Sequence of chain 2.A:
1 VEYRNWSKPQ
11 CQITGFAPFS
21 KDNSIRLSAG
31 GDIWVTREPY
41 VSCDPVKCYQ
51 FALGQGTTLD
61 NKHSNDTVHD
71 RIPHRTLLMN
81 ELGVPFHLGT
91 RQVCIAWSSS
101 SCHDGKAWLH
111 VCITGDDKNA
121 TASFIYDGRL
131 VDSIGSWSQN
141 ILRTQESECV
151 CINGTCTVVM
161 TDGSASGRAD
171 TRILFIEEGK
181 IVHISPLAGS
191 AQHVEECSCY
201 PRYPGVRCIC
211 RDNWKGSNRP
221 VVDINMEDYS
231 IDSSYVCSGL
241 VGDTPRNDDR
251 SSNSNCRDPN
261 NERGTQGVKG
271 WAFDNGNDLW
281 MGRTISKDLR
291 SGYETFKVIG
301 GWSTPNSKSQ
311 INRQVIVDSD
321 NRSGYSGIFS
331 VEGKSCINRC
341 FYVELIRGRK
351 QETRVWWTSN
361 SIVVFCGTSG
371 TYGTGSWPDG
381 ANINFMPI

The small molecule below binds the protein below.
Small molecule (SMILES): CC(=O)N[C@H]1[C@H](O[C@H]2[C@H](O)[C@@H](NC(C)=O)CO[C@@H]2CO)O[C@H](CO)[C@@H](O[C@@H]2O[C@H](CO[C@H]3O[C@H](CO)[C@@H](O)[C@H](O)[C@@H]3O)[C@@H](O)[C@H](O[C@H]3O[C@H](CO)[C@@H](O)[C@H](O)[C@@H]3O[C@@H]3O[C@H](CO)[C@@H](O)[C@H](O)[C@@H]3O)[C@@H]2O)[C@@H]1O

Sequence of chain 1.B:
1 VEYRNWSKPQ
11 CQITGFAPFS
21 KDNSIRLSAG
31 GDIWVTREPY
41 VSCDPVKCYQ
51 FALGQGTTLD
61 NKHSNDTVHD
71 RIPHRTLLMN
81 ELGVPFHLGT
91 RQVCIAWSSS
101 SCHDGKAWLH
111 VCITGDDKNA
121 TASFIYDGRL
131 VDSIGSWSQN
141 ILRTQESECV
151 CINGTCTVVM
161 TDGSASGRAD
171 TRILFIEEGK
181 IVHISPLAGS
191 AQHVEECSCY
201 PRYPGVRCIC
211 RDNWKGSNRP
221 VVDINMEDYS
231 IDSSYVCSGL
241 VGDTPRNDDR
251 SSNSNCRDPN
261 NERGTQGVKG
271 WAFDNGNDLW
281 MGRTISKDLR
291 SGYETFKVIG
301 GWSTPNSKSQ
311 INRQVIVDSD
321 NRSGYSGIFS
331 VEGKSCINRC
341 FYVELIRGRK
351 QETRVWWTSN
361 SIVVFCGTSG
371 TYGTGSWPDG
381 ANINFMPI

Binding-site contacts:
Ligand atom C4 contacts residue SER319 of chain 2.A at 3.4 Å.
Ligand atom C6 contacts residue SER319 of chain 2.A at 4.1 Å.
Ligand atom O6 contacts residue ASP116 of chain 1.B at 3.1 Å (salt-bridge).
Ligand atom N2 contacts residue ASN119 of chain 1.B at 3.3 Å (h-bond).
Ligand atom C6 contacts residue ASN119 of chain 1.B at 3.7 Å.
Ligand atom N2 contacts residue THR374 of chain 2.A at 3.1 Å.
Ligand atom O6 contacts residue ASP320 of chain 2.A at 3.4 Å (salt-bridge).
Ligand atom O3 contacts residue SER319 of chain 2.A at 3.1 Å (h-bond).
Ligand atom O5 contacts residue ASN119 of chain 1.B at 2.5 Å (h-bond).
Ligand atom O5 contacts residue GLY373 of chain 2.A at 4.0 Å.
Ligand atom C5 contacts residue THR374 of chain 2.A at 2.9 Å.
Ligand atom C6 contacts residue ASP320 of chain 2.A at 3.8 Å.
Ligand atom O7 contacts residue GLY373 of chain 2.A at 3.1 Å (h-bond).
Ligand atom O7 contacts residue TYR372 of chain 2.A at 3.7 Å.
Ligand atom C5 contacts residue ASN119 of chain 1.B at 3.6 Å.
Ligand atom C3 contacts residue THR374 of chain 2.A at 3.6 Å.
Ligand atom O7 contacts residue ASN119 of chain 1.B at 3.4 Å (h-bond).
Ligand atom C4 contacts residue ASP320 of chain 2.A at 3.3 Å.
Ligand atom O3 contacts residue ASP318 of chain 2.A at 3.5 Å.
Ligand atom O6 contacts residue SER319 of chain 2.A at 2.9 Å (h-bond).
Ligand atom O6 contacts residue THR374 of chain 2.A at 3.4 Å.
Ligand atom C2 contacts residue THR374 of chain 2.A at 3.5 Å.
Ligand atom C7 contacts residue ASN119 of chain 1.B at 3.7 Å.
Ligand atom C3 contacts residue ASP318 of chain 2.A at 4.0 Å.
Ligand atom C2 contacts residue ASN119 of chain 1.B at 2.4 Å.
Ligand atom C6 contacts residue THR374 of chain 2.A at 3.2 Å.
Ligand atom C8 contacts residue THR374 of chain 2.A at 2.4 Å.
Ligand atom C5 contacts residue ASP320 of chain 2.A at 3.1 Å.
Ligand atom C7 contacts residue THR374 of chain 2.A at 3.4 Å.
Ligand atom C4 contacts residue ASN119 of chain 1.B at 3.9 Å.
Ligand atom O4 contacts residue SER319 of chain 2.A at 3.7 Å.
Ligand atom O5 contacts residue THR374 of chain 2.A at 2.3 Å.
Ligand atom C1 contacts residue THR374 of chain 2.A at 2.8 Å.
Ligand atom C6 contacts residue ASP116 of chain 1.B at 3.1 Å.
Ligand atom C3 contacts residue ASN119 of chain 1.B at 3.6 Å.
Ligand atom O4 contacts residue ASP318 of chain 2.A at 3.3 Å (salt-bridge).
Ligand atom O4 contacts residue ASP320 of chain 2.A at 2.7 Å (salt-bridge).
Ligand atom C1 contacts residue GLY373 of chain 2.A at 3.6 Å.
Ligand atom C1 contacts residue ASN119 of chain 1.B at 1.4 Å.
Ligand atom O7 contacts residue THR374 of chain 2.A at 3.4 Å (h-bond).